Binding-site contacts:
Ligand atom C1 contacts residue GLU177 of chain 1.C at 3.7 Å.
Ligand atom C3 contacts residue GLU177 of chain 1.C at 3.2 Å.
Ligand atom C1 contacts residue ASN179 of chain 1.C at 1.4 Å.
Ligand atom C5 contacts residue ASN179 of chain 1.C at 3.6 Å.
Ligand atom C5 contacts residue GLU177 of chain 1.C at 3.6 Å.
Ligand atom C8 contacts residue ASN200 of chain 1.C at 4.2 Å.
Ligand atom C1 contacts residue SER314 of chain 1.C at 4.0 Å.
Ligand atom C8 contacts residue GLU177 of chain 1.C at 4.2 Å.
Ligand atom O6 contacts residue SER314 of chain 1.C at 4.1 Å.
Ligand atom O3 contacts residue GLU177 of chain 1.C at 4.2 Å.
Ligand atom C3 contacts residue ASN179 of chain 1.C at 3.8 Å.
Ligand atom O5 contacts residue GLU177 of chain 1.C at 4.2 Å.
Ligand atom C4 contacts residue ASN179 of chain 1.C at 4.2 Å.
Ligand atom O5 contacts residue ASN179 of chain 1.C at 2.3 Å (h-bond).
Ligand atom C7 contacts residue ASN179 of chain 1.C at 3.0 Å.
Ligand atom C8 contacts residue ILE201 of chain 1.C at 4.2 Å (hydrophobic).
Ligand atom O7 contacts residue ASN200 of chain 1.C at 4.2 Å.
Ligand atom N2 contacts residue ASN179 of chain 1.C at 3.0 Å (h-bond).
Ligand atom N2 contacts residue GLU177 of chain 1.C at 4.0 Å.
Ligand atom C8 contacts residue SER202 of chain 1.C at 4.0 Å.
Ligand atom O4 contacts residue GLU177 of chain 1.C at 3.9 Å.
Ligand atom C2 contacts residue GLU177 of chain 1.C at 3.8 Å.
Ligand atom O6 contacts residue ASN179 of chain 1.C at 4.4 Å.
Ligand atom O5 contacts residue ARG312 of chain 1.C at 4.4 Å.
Ligand atom C4 contacts residue GLU177 of chain 1.C at 3.8 Å.
Ligand atom C8 contacts residue ASN179 of chain 1.C at 4.3 Å.
Ligand atom O6 contacts residue ARG312 of chain 1.C at 3.5 Å (salt-bridge).
Ligand atom C2 contacts residue ASN179 of chain 1.C at 2.5 Å.
Ligand atom C5 contacts residue SER314 of chain 1.C at 4.2 Å.
Ligand atom O7 contacts residue ASN179 of chain 1.C at 2.5 Å (h-bond).
Ligand atom O5 contacts residue SER314 of chain 1.C at 3.9 Å.

Sequence of chain 1.C:
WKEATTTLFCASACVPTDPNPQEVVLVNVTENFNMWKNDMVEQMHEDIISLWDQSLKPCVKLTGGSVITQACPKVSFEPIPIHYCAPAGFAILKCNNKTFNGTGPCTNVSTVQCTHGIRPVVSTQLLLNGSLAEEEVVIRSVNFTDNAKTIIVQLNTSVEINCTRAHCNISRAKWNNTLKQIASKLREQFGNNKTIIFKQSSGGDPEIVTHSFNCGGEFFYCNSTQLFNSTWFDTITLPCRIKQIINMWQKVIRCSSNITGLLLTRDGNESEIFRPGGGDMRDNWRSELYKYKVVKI

This small molecule binds to this protein.
Small molecule (SMILES): CC(=O)N[C@@H]1[C@@H](O)[C@H](O)[C@@H](CO)O[C@H]1O